This small molecule binds to this protein.
Small molecule (SMILES): CC(=O)N[C@H]1[C@H](O[C@H]2[C@H](O)[C@@H](NC(C)=O)CO[C@@H]2CO)O[C@H](CO)[C@@H](O[C@@H]2O[C@H](CO)[C@@H](O)[C@H](O[C@H]3O[C@H](CO)[C@@H](O)[C@H](O)[C@@H]3O[C@H]3O[C@H](CO)[C@@H](O)[C@H](O)[C@@H]3O)[C@@H]2O)[C@@H]1O

Sequence of chain 1.B:
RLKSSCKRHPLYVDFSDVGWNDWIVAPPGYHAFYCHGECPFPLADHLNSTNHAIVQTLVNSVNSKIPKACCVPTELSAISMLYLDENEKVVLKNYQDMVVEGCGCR

Binding-site contacts:
Ligand atom C6 contacts residue GLU77 of chain 1.B at 3.2 Å.
Ligand atom C2 contacts residue ASN50 of chain 1.B at 2.6 Å.
Ligand atom C6 contacts residue GLU103 of chain 1.B at 3.7 Å.
Ligand atom O7 contacts residue CYS105 of chain 1.B at 3.1 Å (h-bond).
Ligand atom N2 contacts residue CYS105 of chain 1.B at 3.3 Å (h-bond).
Ligand atom C8 contacts residue CYS105 of chain 1.B at 4.0 Å (hydrophobic).
Ligand atom O4 contacts residue GLU103 of chain 1.B at 4.1 Å.
Ligand atom C3 contacts residue ASN50 of chain 1.B at 3.8 Å.
Ligand atom O6 contacts residue PHE35 of chain 1.B at 4.0 Å.
Ligand atom O6 contacts residue ARG10 of chain 1.B at 3.5 Å (salt-bridge).
Ligand atom C1 contacts residue CYS105 of chain 1.B at 3.6 Å (hydrophobic).
Ligand atom C6 contacts residue PHE35 of chain 1.B at 4.0 Å (hydrophobic).
Ligand atom C7 contacts residue CYS105 of chain 1.B at 3.2 Å (hydrophobic).
Ligand atom O6 contacts residue ARG10 of chain 1.B at 2.9 Å (salt-bridge).
Ligand atom O6 contacts residue GLU77 of chain 1.B at 2.7 Å (salt-bridge).
Ligand atom O6 contacts residue GLU103 of chain 1.B at 3.7 Å.
Ligand atom O2 contacts residue GLU103 of chain 1.B at 3.4 Å (salt-bridge).
Ligand atom C8 contacts residue CYS8 of chain 1.B at 3.3 Å (hydrophobic).
Ligand atom O5 contacts residue GLU103 of chain 1.B at 3.5 Å (salt-bridge).
Ligand atom C7 contacts residue ASN50 of chain 1.B at 4.0 Å.
Ligand atom N2 contacts residue ASN50 of chain 1.B at 3.0 Å (h-bond).
Ligand atom C1 contacts residue ASN50 of chain 1.B at 1.4 Å.
Ligand atom C4 contacts residue GLY104 of chain 1.B at 4.0 Å.
Ligand atom C1 contacts residue GLU103 of chain 1.B at 3.9 Å.
Ligand atom C1 contacts residue GLU103 of chain 1.B at 4.2 Å.
Ligand atom C5 contacts residue GLU103 of chain 1.B at 3.4 Å.
Ligand atom C5 contacts residue ASN50 of chain 1.B at 3.6 Å.
Ligand atom C2 contacts residue CYS105 of chain 1.B at 3.5 Å (hydrophobic).
Ligand atom O5 contacts residue ASN50 of chain 1.B at 2.3 Å (h-bond).
Ligand atom O6 contacts residue GLU103 of chain 1.B at 3.2 Å (salt-bridge).
Ligand atom C6 contacts residue GLU103 of chain 1.B at 4.0 Å.
Ligand atom C6 contacts residue ARG10 of chain 1.B at 4.1 Å.
Ligand atom O6 contacts residue GLY104 of chain 1.B at 3.4 Å.
Ligand atom O5 contacts residue CYS105 of chain 1.B at 4.1 Å.
Ligand atom O5 contacts residue GLY104 of chain 1.B at 4.0 Å.
Ligand atom C2 contacts residue GLU103 of chain 1.B at 3.8 Å.
Ligand atom O4 contacts residue GLU103 of chain 1.B at 3.3 Å (salt-bridge).
Ligand atom O7 contacts residue GLY104 of chain 1.B at 4.1 Å.
Ligand atom C2 contacts residue GLY104 of chain 1.B at 4.0 Å.
Ligand atom O7 contacts residue LYS9 of chain 1.B at 4.2 Å.